Binding-site contacts:
Ligand atom C26 contacts residue VAL29 of chain 1.B at 3.6 Å (hydrophobic).
Ligand atom N08 contacts residue TYR94 of chain 1.B at 3.5 Å.
Ligand atom C06 contacts residue TYR94 of chain 1.B at 3.5 Å (hydrophobic).
Ligand atom N14 contacts residue LEU76 of chain 1.B at 3.8 Å.
Ligand atom C19 contacts residue PHE157 of chain 1.B at 3.6 Å (hydrophobic).
Ligand atom C25 contacts residue ACT1 of chain 1.M at 3.7 Å.
Ligand atom F18 contacts residue LYS44 of chain 1.B at 3.0 Å.
Ligand atom C26 contacts residue ACT1 of chain 1.M at 3.5 Å.
Ligand atom C17 contacts residue ASP156 of chain 1.B at 3.4 Å.
Ligand atom C29 contacts residue LEU21 of chain 1.B at 3.6 Å (hydrophobic).
Ligand atom C07 contacts residue ALA95 of chain 1.B at 3.5 Å (hydrophobic).
Ligand atom C06 contacts residue GLY98 of chain 1.B at 3.8 Å.
Ligand atom F23 contacts residue LEU145 of chain 1.B at 3.4 Å.
Ligand atom CL1 contacts residue VAL161 of chain 1.B at 3.7 Å.
Ligand atom C20 contacts residue ALA155 of chain 1.B at 3.7 Å (hydrophobic).
Ligand atom C13 contacts residue LEU76 of chain 1.B at 3.6 Å (hydrophobic).
Ligand atom C28 contacts residue VAL29 of chain 1.B at 3.8 Å (hydrophobic).
Ligand atom C07 contacts residue GLY98 of chain 1.B at 3.7 Å.
Ligand atom C11 contacts residue LEU145 of chain 1.B at 3.6 Å (hydrophobic).
Ligand atom C20 contacts residue ASN143 of chain 1.B at 3.6 Å.
Ligand atom CL1 contacts residue GLY22 of chain 1.B at 3.7 Å.
Ligand atom CL1 contacts residue LYS23 of chain 1.B at 3.5 Å.
Ligand atom CL1 contacts residue ACT1 of chain 1.M at 3.7 Å.
Ligand atom C22 contacts residue ALA155 of chain 1.B at 3.7 Å (hydrophobic).
Ligand atom C21 contacts residue ALA155 of chain 1.B at 3.5 Å (hydrophobic).
Ligand atom C06 contacts residue ALA95 of chain 1.B at 3.4 Å (hydrophobic).
Ligand atom C25 contacts residue VAL29 of chain 1.B at 3.7 Å (hydrophobic).
Ligand atom N08 contacts residue ALA95 of chain 1.B at 2.9 Å (h-bond).
Ligand atom C19 contacts residue ASP156 of chain 1.B at 3.0 Å.
Ligand atom C11 contacts residue GLU93 of chain 1.B at 3.3 Å.
Ligand atom C06 contacts residue PRO96 of chain 1.B at 3.8 Å (hydrophobic).
Ligand atom C12 contacts residue LEU145 of chain 1.B at 3.7 Å (hydrophobic).
Ligand atom C09 contacts residue ALA95 of chain 1.B at 3.8 Å (hydrophobic).
Ligand atom F18 contacts residue ASP156 of chain 1.B at 3.2 Å.
Ligand atom N10 contacts residue TYR94 of chain 1.B at 3.7 Å.
Ligand atom C28 contacts residue LEU21 of chain 1.B at 3.8 Å (hydrophobic).
Ligand atom N10 contacts residue ALA95 of chain 1.B at 3.0 Å (h-bond).
Ligand atom C11 contacts residue ALA95 of chain 1.B at 3.8 Å (hydrophobic).
Ligand atom C19 contacts residue VAL161 of chain 1.B at 3.7 Å (hydrophobic).
Ligand atom F23 contacts residue ACT1 of chain 1.M at 3.8 Å.

This protein binds this small molecule.
Small molecule (SMILES): O=C(O)c1ccc(Nc2ncc3c(n2)-c2ccc(Cl)cc2C(c2c(F)cccc2F)=NC3)cc1

Sequence of chain 1.B:
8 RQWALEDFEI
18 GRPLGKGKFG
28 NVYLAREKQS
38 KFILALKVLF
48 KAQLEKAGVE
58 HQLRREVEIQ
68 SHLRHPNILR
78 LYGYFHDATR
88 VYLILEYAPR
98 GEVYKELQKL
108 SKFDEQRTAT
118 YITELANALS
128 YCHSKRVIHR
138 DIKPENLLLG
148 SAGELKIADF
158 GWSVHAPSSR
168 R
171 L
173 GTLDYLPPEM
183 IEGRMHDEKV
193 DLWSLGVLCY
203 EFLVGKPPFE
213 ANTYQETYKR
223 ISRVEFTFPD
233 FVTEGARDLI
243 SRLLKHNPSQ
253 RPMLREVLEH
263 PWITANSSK